Sequence of chain 1.D:
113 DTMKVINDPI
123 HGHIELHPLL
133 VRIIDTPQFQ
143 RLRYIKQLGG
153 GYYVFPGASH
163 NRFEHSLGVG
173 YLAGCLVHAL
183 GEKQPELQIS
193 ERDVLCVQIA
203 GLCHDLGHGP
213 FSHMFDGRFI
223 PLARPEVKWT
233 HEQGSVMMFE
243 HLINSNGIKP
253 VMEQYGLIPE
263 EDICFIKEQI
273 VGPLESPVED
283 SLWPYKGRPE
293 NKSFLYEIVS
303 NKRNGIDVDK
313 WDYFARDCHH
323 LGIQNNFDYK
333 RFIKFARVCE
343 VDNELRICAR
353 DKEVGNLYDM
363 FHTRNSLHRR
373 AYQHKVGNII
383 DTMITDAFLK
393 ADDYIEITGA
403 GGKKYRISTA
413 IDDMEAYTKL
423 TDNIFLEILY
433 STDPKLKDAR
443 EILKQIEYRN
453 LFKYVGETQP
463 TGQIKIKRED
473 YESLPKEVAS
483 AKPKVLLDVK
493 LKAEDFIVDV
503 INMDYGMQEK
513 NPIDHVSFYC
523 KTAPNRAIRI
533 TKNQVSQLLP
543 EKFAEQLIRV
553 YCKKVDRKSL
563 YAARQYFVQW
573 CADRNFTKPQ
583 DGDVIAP

This small molecule binds to this protein.
Small molecule (SMILES): Nc1ncnc2c1ncn2[C@H]1C[C@H](O)[C@@H](CO[P](=O)(O)N[P](=O)(O)OP(=O)(O)O)O1

Binding-site contacts:
Ligand atom PG contacts residue MG1 of chain 1.EA at 3.5 Å.
Ligand atom O3' contacts residue TYR315 of chain 1.D at 3.6 Å.
Ligand atom PA contacts residue FE1 of chain 1.CA at 3.4 Å.
Ligand atom O2G contacts residue MG1 of chain 1.EA at 3.6 Å.
Ligand atom O5' contacts residue HIS215 of chain 1.D at 3.3 Å (h-bond).
Ligand atom O1G contacts residue TYR315 of chain 1.D at 3.2 Å (h-bond).
Ligand atom O3G contacts residue TYR315 of chain 1.D at 3.4 Å (h-bond).
Ligand atom C4' contacts residue GLN149 of chain 1.D at 3.5 Å.
Ligand atom C4' contacts residue ARG164 of chain 1.D at 3.7 Å.
Ligand atom O2A contacts residue ASP207 of chain 1.D at 3.7 Å.
Ligand atom O1A contacts residue ARG164 of chain 1.D at 3.4 Å (salt-bridge).
Ligand atom N9 contacts residue HIS215 of chain 1.D at 3.5 Å.
Ligand atom O5' contacts residue ARG164 of chain 1.D at 3.5 Å (salt-bridge).
Ligand atom C3' contacts residue TYR315 of chain 1.D at 3.5 Å (hydrophobic).
Ligand atom O4' contacts residue HIS215 of chain 1.D at 3.3 Å.
Ligand atom N7 contacts residue HIS215 of chain 1.D at 3.7 Å.
Ligand atom O1A contacts residue HIS167 of chain 1.D at 3.4 Å (h-bond).
Ligand atom O3B contacts residue MG1 of chain 1.EA at 2.5 Å.
Ligand atom PB contacts residue MG1 of chain 1.EA at 3.6 Å.
Ligand atom O2A contacts residue HIS210 of chain 1.D at 3.6 Å.
Ligand atom O2A contacts residue MG1 of chain 1.DA at 2.5 Å.
Ligand atom O1A contacts residue ASP311 of chain 1.D at 3.1 Å (salt-bridge).
Ligand atom C8 contacts residue HIS215 of chain 1.D at 3.4 Å.
Ligand atom O2A contacts residue HIS233 of chain 1.D at 3.5 Å (h-bond).
Ligand atom C2' contacts residue TYR374 of chain 1.D at 3.7 Å (hydrophobic).
Ligand atom O3' contacts residue GLN149 of chain 1.D at 3.2 Å (h-bond).
Ligand atom N6 contacts residue GLN375 of chain 1.D at 3.3 Å (h-bond).
Ligand atom PA contacts residue MG1 of chain 1.DA at 3.5 Å.
Ligand atom O3G contacts residue LYS312 of chain 1.D at 2.7 Å (salt-bridge).
Ligand atom O1A contacts residue FE1 of chain 1.CA at 1.9 Å.
Ligand atom O1G contacts residue ARG366 of chain 1.D at 3.7 Å.
Ligand atom N3A contacts residue ASP311 of chain 1.D at 2.9 Å (salt-bridge).
Ligand atom O2G contacts residue ARG366 of chain 1.D at 3.7 Å.
Ligand atom O4' contacts residue ARG164 of chain 1.D at 3.3 Å (salt-bridge).
Ligand atom O1A contacts residue MG1 of chain 1.DA at 3.6 Å.
Ligand atom O1B contacts residue MG1 of chain 1.EA at 3.5 Å.
Ligand atom N1 contacts residue TYR374 of chain 1.D at 3.4 Å (h-bond).
Ligand atom O1A contacts residue ASP207 of chain 1.D at 3.1 Å (salt-bridge).
Ligand atom O1B contacts residue MG1 of chain 1.DA at 3.6 Å.
Ligand atom O3' contacts residue ASP319 of chain 1.D at 2.6 Å (salt-bridge).